The small molecule below binds the protein below.
Small molecule (SMILES): CC(=O)N[C@@H]1[C@@H](O)[C@H](O)[C@@H](CO)O[C@H]1O

Binding-site contacts:
Ligand atom C4 contacts residue ASN102 of chain 1.B at 4.4 Å.
Ligand atom O5 contacts residue ASN102 of chain 1.B at 2.3 Å (h-bond).
Ligand atom C1 contacts residue LYS98 of chain 1.B at 4.3 Å.
Ligand atom N2 contacts residue ASN102 of chain 1.B at 3.1 Å (h-bond).
Ligand atom C3 contacts residue ASN102 of chain 1.B at 3.9 Å.
Ligand atom O4 contacts residue LYS98 of chain 1.B at 3.8 Å.
Ligand atom C7 contacts residue LYS98 of chain 1.B at 4.4 Å.
Ligand atom C5 contacts residue ASN102 of chain 1.B at 3.7 Å.
Ligand atom O7 contacts residue ASN102 of chain 1.B at 3.3 Å (h-bond).
Ligand atom C2 contacts residue ASN102 of chain 1.B at 2.5 Å.
Ligand atom C3 contacts residue LYS98 of chain 1.B at 4.3 Å.
Ligand atom O7 contacts residue THR99 of chain 1.B at 4.2 Å.
Ligand atom C7 contacts residue THR99 of chain 1.B at 4.1 Å.
Ligand atom C1 contacts residue ASN102 of chain 1.B at 1.5 Å.
Ligand atom C7 contacts residue ASN102 of chain 1.B at 3.5 Å.
Ligand atom N2 contacts residue LYS98 of chain 1.B at 3.9 Å.
Ligand atom C8 contacts residue LEU95 of chain 1.B at 3.6 Å (hydrophobic).
Ligand atom C8 contacts residue LYS98 of chain 1.B at 4.1 Å.
Ligand atom C8 contacts residue THR99 of chain 1.B at 3.2 Å.
Ligand atom C4 contacts residue LYS98 of chain 1.B at 4.5 Å.

Sequence of chain 1.B:
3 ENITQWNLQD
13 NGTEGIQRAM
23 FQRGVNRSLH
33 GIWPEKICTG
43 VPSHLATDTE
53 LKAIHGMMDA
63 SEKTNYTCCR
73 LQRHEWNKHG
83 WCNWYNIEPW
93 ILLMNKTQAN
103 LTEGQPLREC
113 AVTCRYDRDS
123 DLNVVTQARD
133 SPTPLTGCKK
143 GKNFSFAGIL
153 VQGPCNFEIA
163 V